Binding-site contacts:
Ligand atom C3 contacts residue TYR417 of chain 1.L at 4.3 Å (hydrophobic).
Ligand atom N2 contacts residue ASN406 of chain 1.L at 2.8 Å (h-bond).
Ligand atom C8 contacts residue THR414 of chain 1.L at 4.5 Å.
Ligand atom C7 contacts residue ASN406 of chain 1.L at 3.2 Å.
Ligand atom C7 contacts residue ASN424 of chain 1.L at 4.3 Å.
Ligand atom C2 contacts residue ASN406 of chain 1.L at 2.3 Å.
Ligand atom C7 contacts residue LYS350 of chain 1.L at 3.9 Å.
Ligand atom C4 contacts residue ASP416 of chain 1.L at 4.2 Å.
Ligand atom O3 contacts residue TYR417 of chain 1.L at 3.4 Å (h-bond).
Ligand atom C6 contacts residue TYR417 of chain 1.L at 3.4 Å (hydrophobic).
Ligand atom C8 contacts residue ASN406 of chain 1.L at 4.3 Å.
Ligand atom O5 contacts residue TYR417 of chain 1.L at 3.6 Å.
Ligand atom O7 contacts residue ASN406 of chain 1.L at 3.2 Å (h-bond).
Ligand atom C5 contacts residue ASP416 of chain 1.L at 4.0 Å.
Ligand atom C6 contacts residue PRO403 of chain 1.L at 3.6 Å (hydrophobic).
Ligand atom C8 contacts residue LYS350 of chain 1.L at 3.8 Å.
Ligand atom C5 contacts residue PRO403 of chain 1.L at 4.1 Å (hydrophobic).
Ligand atom C8 contacts residue ILE425 of chain 1.L at 3.8 Å (hydrophobic).
Ligand atom C8 contacts residue SER407 of chain 1.L at 3.9 Å.
Ligand atom C8 contacts residue GLN423 of chain 1.L at 4.4 Å.
Ligand atom C2 contacts residue TYR417 of chain 1.L at 4.2 Å (hydrophobic).
Ligand atom C1 contacts residue ASN406 of chain 1.L at 1.4 Å.
Ligand atom C6 contacts residue ILE425 of chain 1.L at 4.1 Å (hydrophobic).
Ligand atom O5 contacts residue ASN406 of chain 1.L at 2.4 Å (h-bond).
Ligand atom C4 contacts residue ASN406 of chain 1.L at 4.1 Å.
Ligand atom O5 contacts residue PRO403 of chain 1.L at 3.6 Å.
Ligand atom O7 contacts residue LYS350 of chain 1.L at 3.1 Å.
Ligand atom C5 contacts residue ASN406 of chain 1.L at 3.7 Å.
Ligand atom O7 contacts residue TYR417 of chain 1.L at 3.1 Å.
Ligand atom C8 contacts residue ASN424 of chain 1.L at 3.1 Å.
Ligand atom C5 contacts residue TYR417 of chain 1.L at 4.0 Å (hydrophobic).
Ligand atom O6 contacts residue PRO403 of chain 1.L at 3.5 Å.
Ligand atom O5 contacts residue ASP416 of chain 1.L at 3.6 Å (salt-bridge).
Ligand atom O3 contacts residue ASP416 of chain 1.L at 3.8 Å.
Ligand atom C6 contacts residue ASP416 of chain 1.L at 3.7 Å.
Ligand atom C3 contacts residue ASN406 of chain 1.L at 3.6 Å.
Ligand atom O5 contacts residue LEU404 of chain 1.L at 4.4 Å.
Ligand atom C7 contacts residue TYR417 of chain 1.L at 4.1 Å (hydrophobic).

Sequence of chain 1.L:
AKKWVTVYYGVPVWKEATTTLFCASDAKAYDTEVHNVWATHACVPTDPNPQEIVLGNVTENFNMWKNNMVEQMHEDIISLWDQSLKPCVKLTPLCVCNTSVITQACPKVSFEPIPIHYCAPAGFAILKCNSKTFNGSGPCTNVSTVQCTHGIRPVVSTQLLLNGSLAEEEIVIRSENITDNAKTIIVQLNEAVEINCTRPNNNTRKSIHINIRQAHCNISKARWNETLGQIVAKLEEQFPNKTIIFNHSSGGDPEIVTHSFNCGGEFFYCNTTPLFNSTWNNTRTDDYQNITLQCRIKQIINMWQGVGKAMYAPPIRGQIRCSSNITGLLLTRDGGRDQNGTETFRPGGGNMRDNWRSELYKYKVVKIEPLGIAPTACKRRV

The protein below binds the small molecule below.
Small molecule (SMILES): CC(=O)N[C@H]1[C@H](O[C@H]2[C@H](O)[C@@H](NC(C)=O)CO[C@@H]2CO)O[C@H](CO)[C@@H](O[C@@H]2O[C@H](CO)[C@@H](O)[C@H](O)[C@@H]2O)[C@@H]1O